Sequence of chain 1.A:
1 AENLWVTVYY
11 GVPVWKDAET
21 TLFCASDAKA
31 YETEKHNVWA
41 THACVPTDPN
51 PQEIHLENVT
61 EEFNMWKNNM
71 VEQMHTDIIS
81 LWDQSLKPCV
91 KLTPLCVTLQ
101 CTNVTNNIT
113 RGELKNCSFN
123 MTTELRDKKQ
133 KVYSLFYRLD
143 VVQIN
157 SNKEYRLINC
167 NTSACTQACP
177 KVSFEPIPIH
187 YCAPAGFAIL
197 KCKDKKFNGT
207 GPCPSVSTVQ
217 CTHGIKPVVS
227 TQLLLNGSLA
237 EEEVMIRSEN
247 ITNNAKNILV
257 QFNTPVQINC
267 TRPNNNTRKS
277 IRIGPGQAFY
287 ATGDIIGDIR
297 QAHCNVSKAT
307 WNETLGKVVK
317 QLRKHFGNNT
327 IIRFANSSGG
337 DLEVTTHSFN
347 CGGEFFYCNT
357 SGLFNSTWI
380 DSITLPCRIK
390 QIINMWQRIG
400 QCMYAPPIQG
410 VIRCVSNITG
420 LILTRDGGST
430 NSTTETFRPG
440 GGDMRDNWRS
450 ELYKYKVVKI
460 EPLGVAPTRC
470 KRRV

Binding-site contacts:
Ligand atom C2 contacts residue ASN118 of chain 1.A at 2.5 Å.
Ligand atom C8 contacts residue LEU137 of chain 1.A at 4.2 Å (hydrophobic).
Ligand atom C6 contacts residue TYR135 of chain 1.A at 4.2 Å (hydrophobic).
Ligand atom C5 contacts residue TYR135 of chain 1.A at 3.8 Å (hydrophobic).
Ligand atom O5 contacts residue ASN118 of chain 1.A at 2.3 Å (h-bond).
Ligand atom C2 contacts residue THR105 of chain 1.A at 3.6 Å.
Ligand atom O7 contacts residue GLY289 of chain 1.A at 4.0 Å.
Ligand atom C5 contacts residue ASN118 of chain 1.A at 3.7 Å.
Ligand atom C8 contacts residue ASP290 of chain 1.A at 3.3 Å.
Ligand atom O3 contacts residue THR105 of chain 1.A at 4.5 Å.
Ligand atom C4 contacts residue ASN118 of chain 1.A at 4.2 Å.
Ligand atom C3 contacts residue ASN118 of chain 1.A at 3.8 Å.
Ligand atom C4 contacts residue TYR135 of chain 1.A at 4.0 Å (hydrophobic).
Ligand atom C3 contacts residue TYR135 of chain 1.A at 3.8 Å (hydrophobic).
Ligand atom C7 contacts residue THR105 of chain 1.A at 4.0 Å.
Ligand atom C7 contacts residue ASN118 of chain 1.A at 3.6 Å.
Ligand atom O7 contacts residue TYR135 of chain 1.A at 3.6 Å.
Ligand atom O5 contacts residue TYR135 of chain 1.A at 4.1 Å.
Ligand atom O7 contacts residue ASP290 of chain 1.A at 3.8 Å.
Ligand atom O6 contacts residue TYR135 of chain 1.A at 3.4 Å.
Ligand atom C7 contacts residue LEU137 of chain 1.A at 4.0 Å (hydrophobic).
Ligand atom O4 contacts residue TYR135 of chain 1.A at 3.4 Å (h-bond).
Ligand atom N2 contacts residue THR105 of chain 1.A at 2.9 Å (h-bond).
Ligand atom O7 contacts residue ASN118 of chain 1.A at 3.8 Å.
Ligand atom C8 contacts residue THR105 of chain 1.A at 4.0 Å.
Ligand atom C8 contacts residue VAL104 of chain 1.A at 4.0 Å (hydrophobic).
Ligand atom C1 contacts residue TYR135 of chain 1.A at 3.8 Å (hydrophobic).
Ligand atom C1 contacts residue ASN118 of chain 1.A at 1.4 Å.
Ligand atom C7 contacts residue ASP290 of chain 1.A at 3.9 Å.
Ligand atom N2 contacts residue ASN118 of chain 1.A at 3.0 Å (h-bond).
Ligand atom O3 contacts residue TYR135 of chain 1.A at 4.3 Å.
Ligand atom O7 contacts residue LEU137 of chain 1.A at 3.7 Å.

The small molecule below binds the protein below.
Small molecule (SMILES): CC(=O)N[C@H]1[C@H](O[C@H]2[C@H](O)[C@@H](NC(C)=O)CO[C@@H]2CO)O[C@H](CO)[C@@H](O[C@@H]2O[C@H](CO)[C@@H](O)[C@H](O)[C@@H]2O)[C@@H]1O